A small-molecule ligand and the protein it binds are described below.
Small molecule (SMILES): Nc1ncnc2c1ncn2[C@@H]1O[C@H](CO[P](=O)(O)O[P](=O)(O)NP(=O)(O)O)[C@@H](O)[C@H]1O

Sequence of chain 1.B:
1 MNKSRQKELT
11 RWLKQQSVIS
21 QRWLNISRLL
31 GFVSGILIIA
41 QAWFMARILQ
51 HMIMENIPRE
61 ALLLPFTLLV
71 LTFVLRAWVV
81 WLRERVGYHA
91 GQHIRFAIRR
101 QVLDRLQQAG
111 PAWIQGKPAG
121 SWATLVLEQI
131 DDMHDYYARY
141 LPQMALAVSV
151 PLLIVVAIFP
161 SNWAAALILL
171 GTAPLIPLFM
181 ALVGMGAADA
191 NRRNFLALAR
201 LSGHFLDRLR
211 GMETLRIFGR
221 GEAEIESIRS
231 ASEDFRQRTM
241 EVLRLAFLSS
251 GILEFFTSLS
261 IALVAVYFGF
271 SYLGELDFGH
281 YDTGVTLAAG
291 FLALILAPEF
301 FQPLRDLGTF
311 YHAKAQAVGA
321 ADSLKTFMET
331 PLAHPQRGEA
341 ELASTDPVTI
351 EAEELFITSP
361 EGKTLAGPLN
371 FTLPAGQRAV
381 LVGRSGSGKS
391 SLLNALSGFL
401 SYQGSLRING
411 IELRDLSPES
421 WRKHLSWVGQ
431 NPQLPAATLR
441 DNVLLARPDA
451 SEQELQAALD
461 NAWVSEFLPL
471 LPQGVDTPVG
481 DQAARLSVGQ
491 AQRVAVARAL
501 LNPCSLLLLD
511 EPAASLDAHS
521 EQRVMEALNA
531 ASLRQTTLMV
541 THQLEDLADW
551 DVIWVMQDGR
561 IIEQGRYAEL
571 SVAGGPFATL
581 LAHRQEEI

Binding-site contacts:
Ligand atom O2A contacts residue SER476 of chain 1.A at 3.1 Å.
Ligand atom O2' contacts residue ARG473 of chain 1.A at 2.8 Å (salt-bridge).
Ligand atom N3B contacts residue LYS389 of chain 1.B at 3.2 Å (salt-bridge).
Ligand atom O2B contacts residue SER390 of chain 1.B at 2.8 Å (h-bond).
Ligand atom PA contacts residue SER391 of chain 1.B at 3.6 Å.
Ligand atom O3G contacts residue GLN430 of chain 1.B at 2.8 Å (h-bond).
Ligand atom C3' contacts residue GLY386 of chain 1.B at 3.6 Å.
Ligand atom O3' contacts residue GLU479 of chain 1.A at 3.1 Å (salt-bridge).
Ligand atom O2' contacts residue GLU479 of chain 1.A at 2.5 Å (salt-bridge).
Ligand atom C2' contacts residue GLU479 of chain 1.A at 3.3 Å.
Ligand atom O1A contacts residue SER390 of chain 1.B at 3.6 Å.
Ligand atom PG contacts residue MG1 of chain 1.E at 3.4 Å.
Ligand atom O1G contacts residue LYS389 of chain 1.B at 3.5 Å (salt-bridge).
Ligand atom C8 contacts residue GLN474 of chain 1.A at 3.3 Å.
Ligand atom O2G contacts residue GLY478 of chain 1.A at 2.8 Å (h-bond).
Ligand atom O3A contacts residue SER476 of chain 1.A at 3.4 Å.
Ligand atom PB contacts residue MG1 of chain 1.E at 3.4 Å.
Ligand atom C4 contacts residue LEU365 of chain 1.B at 3.5 Å (hydrophobic).
Ligand atom C3' contacts residue GLU479 of chain 1.A at 3.6 Å.
Ligand atom O1B contacts residue LYS389 of chain 1.B at 2.4 Å (salt-bridge).
Ligand atom C4' contacts residue GLY386 of chain 1.B at 3.4 Å.
Ligand atom O1B contacts residue GLY388 of chain 1.B at 3.1 Å (h-bond).
Ligand atom O2G contacts residue SER476 of chain 1.A at 2.9 Å (h-bond).
Ligand atom C5' contacts residue GLY386 of chain 1.B at 3.3 Å.
Ligand atom O1B contacts residue SER390 of chain 1.B at 3.1 Å (h-bond).
Ligand atom N3B contacts residue GLY386 of chain 1.B at 2.9 Å (h-bond).
Ligand atom C5' contacts residue GLY388 of chain 1.B at 3.7 Å.
Ligand atom O3G contacts residue MG1 of chain 1.E at 1.9 Å.
Ligand atom O3' contacts residue ARG473 of chain 1.A at 3.5 Å (salt-bridge).
Ligand atom N3B contacts residue SER385 of chain 1.B at 3.6 Å.
Ligand atom N3 contacts residue LEU365 of chain 1.B at 3.6 Å.
Ligand atom C5 contacts residue GLN474 of chain 1.A at 3.5 Å.
Ligand atom N7 contacts residue GLN474 of chain 1.A at 3.1 Å (h-bond).
Ligand atom O3A contacts residue GLY386 of chain 1.B at 3.4 Å.
Ligand atom O3G contacts residue SER390 of chain 1.B at 3.7 Å.
Ligand atom O2G contacts residue SER385 of chain 1.B at 3.6 Å.
Ligand atom O1A contacts residue SER391 of chain 1.B at 2.6 Å (h-bond).
Ligand atom O3' contacts residue GLY386 of chain 1.B at 3.7 Å.
Ligand atom O2B contacts residue MG1 of chain 1.E at 1.9 Å.
Ligand atom O1A contacts residue GLY388 of chain 1.B at 3.1 Å.

Sequence of chain 1.A:
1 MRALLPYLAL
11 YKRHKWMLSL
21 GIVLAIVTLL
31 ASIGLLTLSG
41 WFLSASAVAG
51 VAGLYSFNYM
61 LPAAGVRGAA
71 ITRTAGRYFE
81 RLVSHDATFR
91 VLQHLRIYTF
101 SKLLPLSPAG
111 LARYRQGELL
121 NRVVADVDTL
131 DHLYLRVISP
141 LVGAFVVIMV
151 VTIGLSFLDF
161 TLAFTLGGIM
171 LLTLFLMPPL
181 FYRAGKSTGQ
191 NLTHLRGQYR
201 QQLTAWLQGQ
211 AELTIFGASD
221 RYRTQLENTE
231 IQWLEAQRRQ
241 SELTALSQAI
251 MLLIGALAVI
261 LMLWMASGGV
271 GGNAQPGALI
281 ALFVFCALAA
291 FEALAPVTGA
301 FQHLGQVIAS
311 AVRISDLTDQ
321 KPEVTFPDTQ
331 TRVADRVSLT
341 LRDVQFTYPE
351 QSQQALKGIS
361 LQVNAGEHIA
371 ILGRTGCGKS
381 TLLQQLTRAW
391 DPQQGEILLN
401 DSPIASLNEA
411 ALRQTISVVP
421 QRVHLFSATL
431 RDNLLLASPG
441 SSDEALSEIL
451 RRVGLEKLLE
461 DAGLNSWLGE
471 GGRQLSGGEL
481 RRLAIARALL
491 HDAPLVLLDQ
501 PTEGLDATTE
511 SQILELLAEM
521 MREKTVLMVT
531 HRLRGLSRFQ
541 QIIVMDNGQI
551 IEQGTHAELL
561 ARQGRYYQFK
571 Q